Binding-site contacts:
Ligand atom C06 contacts residue LEU49 of chain 1.A at 4.0 Å (hydrophobic).
Ligand atom C21 contacts residue ILE127 of chain 1.A at 3.6 Å (hydrophobic).
Ligand atom O01 contacts residue ARG97 of chain 1.A at 3.3 Å (salt-bridge).
Ligand atom C15 contacts residue ALA53 of chain 1.A at 3.7 Å (hydrophobic).
Ligand atom O13 contacts residue LEU239 of chain 1.A at 3.7 Å.
Ligand atom C10 contacts residue LEU49 of chain 1.A at 3.5 Å (hydrophobic).
Ligand atom O13 contacts residue LEU243 of chain 1.A at 3.5 Å.
Ligand atom C04 contacts residue PHE107 of chain 1.A at 4.1 Å (hydrophobic).
Ligand atom C06 contacts residue ALA53 of chain 1.A at 3.8 Å (hydrophobic).
Ligand atom C03 contacts residue LEU90 of chain 1.A at 3.6 Å (hydrophobic).
Ligand atom C23 contacts residue MET91 of chain 1.A at 4.0 Å (hydrophobic).
Ligand atom C20 contacts residue MET124 of chain 1.A at 3.5 Å (hydrophobic).
Ligand atom C14 contacts residue LEU228 of chain 1.A at 3.8 Å (hydrophobic).
Ligand atom C17 contacts residue MET91 of chain 1.A at 4.0 Å (hydrophobic).
Ligand atom O01 contacts residue GLU56 of chain 1.A at 2.6 Å (salt-bridge).
Ligand atom C22 contacts residue GLY224 of chain 1.A at 3.3 Å.
Ligand atom C11 contacts residue THR50 of chain 1.A at 3.7 Å.
Ligand atom C19 contacts residue PHE107 of chain 1.A at 4.1 Å (hydrophobic).
Ligand atom C02 contacts residue LEU90 of chain 1.A at 4.0 Å (hydrophobic).
Ligand atom C02 contacts residue GLU56 of chain 1.A at 3.3 Å.
Ligand atom O01 contacts residue LEU90 of chain 1.A at 3.8 Å.
Ligand atom C12 contacts residue THR50 of chain 1.A at 3.8 Å.
Ligand atom C21 contacts residue GLY224 of chain 1.A at 3.9 Å.
Ligand atom C21 contacts residue HIS227 of chain 1.A at 3.8 Å.
Ligand atom C19 contacts residue LEU131 of chain 1.A at 4.1 Å (hydrophobic).
Ligand atom C11 contacts residue LEU49 of chain 1.A at 3.9 Å (hydrophobic).
Ligand atom C23 contacts residue LEU87 of chain 1.A at 4.1 Å (hydrophobic).
Ligand atom C11 contacts residue MET46 of chain 1.A at 4.0 Å (hydrophobic).
Ligand atom C05 contacts residue GLU56 of chain 1.A at 3.2 Å.
Ligand atom C22 contacts residue LEU228 of chain 1.A at 3.7 Å (hydrophobic).
Ligand atom C05 contacts residue ALA53 of chain 1.A at 4.1 Å (hydrophobic).
Ligand atom C15 contacts residue LEU87 of chain 1.A at 4.1 Å (hydrophobic).
Ligand atom C14 contacts residue ALA53 of chain 1.A at 3.5 Å (hydrophobic).
Ligand atom C20 contacts residue ILE127 of chain 1.A at 3.9 Å (hydrophobic).
Ligand atom O13 contacts residue THR50 of chain 1.A at 3.0 Å (h-bond).
Ligand atom C12 contacts residue LEU228 of chain 1.A at 3.7 Å (hydrophobic).
Ligand atom O13 contacts residue LEU228 of chain 1.A at 3.7 Å.
Ligand atom C03 contacts residue LEU94 of chain 1.A at 4.0 Å (hydrophobic).
Ligand atom C11 contacts residue LEU228 of chain 1.A at 3.8 Å (hydrophobic).
Ligand atom C19 contacts residue MET124 of chain 1.A at 3.9 Å (hydrophobic).

The protein below binds the small molecule below.
Small molecule (SMILES): Cc1ccccc1N=C(c1ccc(O)cc1)c1ccc(O)cc1

Sequence of chain 1.A:
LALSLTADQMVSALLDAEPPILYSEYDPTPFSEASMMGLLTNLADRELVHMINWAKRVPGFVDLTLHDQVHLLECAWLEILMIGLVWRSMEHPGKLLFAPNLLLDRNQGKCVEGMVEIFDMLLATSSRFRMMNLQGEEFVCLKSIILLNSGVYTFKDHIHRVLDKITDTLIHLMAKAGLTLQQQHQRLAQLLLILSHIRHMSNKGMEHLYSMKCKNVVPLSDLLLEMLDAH